Binding-site contacts:
Ligand atom C1 contacts residue GLU155 of chain 1.C at 3.9 Å.
Ligand atom O3 contacts residue GLU155 of chain 1.C at 4.3 Å.
Ligand atom C1 contacts residue ASN154 of chain 1.C at 1.4 Å.
Ligand atom C8 contacts residue GLU155 of chain 1.C at 3.8 Å.
Ligand atom O7 contacts residue ASN154 of chain 1.C at 3.2 Å (h-bond).
Ligand atom C8 contacts residue ASN154 of chain 1.C at 3.6 Å.
Ligand atom C3 contacts residue GLU155 of chain 1.C at 3.7 Å.
Ligand atom C2 contacts residue GLU155 of chain 1.C at 3.7 Å.
Ligand atom C1 contacts residue HIS104 of chain 1.A at 3.4 Å.
Ligand atom C5 contacts residue HIS104 of chain 1.A at 3.6 Å.
Ligand atom C7 contacts residue GLU155 of chain 1.C at 3.9 Å.
Ligand atom C3 contacts residue ASN154 of chain 1.C at 3.7 Å.
Ligand atom C6 contacts residue HIS104 of chain 1.A at 4.0 Å.
Ligand atom N2 contacts residue ASN154 of chain 1.C at 2.9 Å (h-bond).
Ligand atom C5 contacts residue ASN154 of chain 1.C at 3.6 Å.
Ligand atom N2 contacts residue GLU155 of chain 1.C at 3.0 Å (salt-bridge).
Ligand atom O5 contacts residue ASN154 of chain 1.C at 2.3 Å (h-bond).
Ligand atom O5 contacts residue HIS104 of chain 1.A at 3.1 Å (h-bond).
Ligand atom C7 contacts residue ASN154 of chain 1.C at 3.3 Å.
Ligand atom C2 contacts residue ASN154 of chain 1.C at 2.4 Å.
Ligand atom C4 contacts residue ASN154 of chain 1.C at 4.2 Å.

Sequence of chain 1.A:
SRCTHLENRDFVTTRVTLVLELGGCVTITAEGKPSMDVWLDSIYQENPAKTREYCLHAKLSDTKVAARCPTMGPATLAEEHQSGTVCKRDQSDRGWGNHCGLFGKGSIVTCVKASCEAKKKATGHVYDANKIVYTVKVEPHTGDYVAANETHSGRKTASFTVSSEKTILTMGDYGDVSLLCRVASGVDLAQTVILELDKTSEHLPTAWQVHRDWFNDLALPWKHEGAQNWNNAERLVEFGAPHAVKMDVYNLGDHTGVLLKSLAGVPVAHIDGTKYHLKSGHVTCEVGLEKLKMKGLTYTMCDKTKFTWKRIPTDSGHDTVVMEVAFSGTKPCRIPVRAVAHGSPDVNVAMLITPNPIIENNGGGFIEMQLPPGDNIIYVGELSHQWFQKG

The protein below binds the small molecule below.
Small molecule (SMILES): CC(=O)N[C@@H]1[C@@H](O)[C@H](O)[C@@H](CO)O[C@H]1O

Sequence of chain 1.C:
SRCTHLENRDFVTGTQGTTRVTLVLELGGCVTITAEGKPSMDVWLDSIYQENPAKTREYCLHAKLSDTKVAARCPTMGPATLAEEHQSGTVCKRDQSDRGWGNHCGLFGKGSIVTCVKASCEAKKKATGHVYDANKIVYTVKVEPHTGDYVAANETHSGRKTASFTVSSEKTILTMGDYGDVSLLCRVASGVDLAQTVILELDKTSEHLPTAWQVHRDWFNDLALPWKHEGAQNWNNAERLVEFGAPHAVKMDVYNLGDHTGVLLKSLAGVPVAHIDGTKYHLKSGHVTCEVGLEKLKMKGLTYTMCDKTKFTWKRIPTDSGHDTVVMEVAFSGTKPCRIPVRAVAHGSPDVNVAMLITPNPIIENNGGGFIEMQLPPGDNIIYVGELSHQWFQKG